Sequence of chain 2.A:
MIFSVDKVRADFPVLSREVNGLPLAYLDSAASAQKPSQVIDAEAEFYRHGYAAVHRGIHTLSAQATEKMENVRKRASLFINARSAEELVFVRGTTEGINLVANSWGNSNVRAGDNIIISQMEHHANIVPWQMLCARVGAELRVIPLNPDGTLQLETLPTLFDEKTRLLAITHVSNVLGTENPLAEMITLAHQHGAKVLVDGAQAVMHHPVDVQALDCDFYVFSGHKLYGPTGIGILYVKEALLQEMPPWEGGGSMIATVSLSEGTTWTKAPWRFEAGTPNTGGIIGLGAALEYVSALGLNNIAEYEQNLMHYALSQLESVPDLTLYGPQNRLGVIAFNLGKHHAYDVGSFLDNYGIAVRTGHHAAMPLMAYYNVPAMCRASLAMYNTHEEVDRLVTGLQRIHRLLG

Sequence of chain 1.A:
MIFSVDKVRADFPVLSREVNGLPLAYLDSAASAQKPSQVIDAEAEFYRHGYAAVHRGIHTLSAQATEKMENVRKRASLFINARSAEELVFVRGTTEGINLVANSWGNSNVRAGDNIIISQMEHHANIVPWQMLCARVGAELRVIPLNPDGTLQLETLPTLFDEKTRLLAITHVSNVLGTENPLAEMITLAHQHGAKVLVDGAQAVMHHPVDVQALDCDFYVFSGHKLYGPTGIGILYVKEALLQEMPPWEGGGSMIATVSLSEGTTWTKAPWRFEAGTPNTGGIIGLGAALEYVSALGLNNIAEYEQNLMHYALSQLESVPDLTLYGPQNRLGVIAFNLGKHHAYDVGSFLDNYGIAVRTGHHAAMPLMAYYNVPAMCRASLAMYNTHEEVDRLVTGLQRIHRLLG

This protein binds this small molecule.
Small molecule (SMILES): Cc1ncc(COP(=O)(O)O)c(CN[C@@H](CS)C(=O)O)c1O

Binding-site contacts:
Ligand atom OP2 contacts residue HIS225 of chain 1.A at 2.8 Å (h-bond).
Ligand atom O contacts residue ARG359 of chain 1.A at 2.8 Å (salt-bridge).
Ligand atom C contacts residue ARG359 of chain 1.A at 3.4 Å.
Ligand atom OP2 contacts residue SER223 of chain 1.A at 2.5 Å (h-bond).
Ligand atom N contacts residue LYS226 of chain 1.A at 2.9 Å.
Ligand atom C5 contacts residue HIS123 of chain 1.A at 3.6 Å.
Ligand atom C3 contacts residue HIS123 of chain 1.A at 3.3 Å.
Ligand atom OP2 contacts residue LYS226 of chain 1.A at 3.5 Å (salt-bridge).
Ligand atom C2 contacts residue ASP200 of chain 1.A at 3.4 Å.
Ligand atom O contacts residue ALA31 of chain 1.A at 3.0 Å.
Ligand atom C6 contacts residue ASP200 of chain 1.A at 3.4 Å.
Ligand atom OP1 contacts residue THR95 of chain 1.A at 2.5 Å (h-bond).
Ligand atom C5M contacts residue THR95 of chain 1.A at 3.4 Å.
Ligand atom C contacts residue ALA30 of chain 1.A at 3.3 Å (hydrophobic).
Ligand atom O contacts residue ALA30 of chain 1.A at 3.5 Å (h-bond).
Ligand atom O contacts residue ARG379 of chain 1.A at 2.8 Å (salt-bridge).
Ligand atom SG contacts residue ARG56 of chain 2.A at 3.2 Å (salt-bridge).
Ligand atom N contacts residue ALA30 of chain 1.A at 3.5 Å (h-bond).
Ligand atom OP4 contacts residue LYS226 of chain 1.A at 3.1 Å (salt-bridge).
Ligand atom OXT contacts residue ASN175 of chain 1.A at 2.9 Å (h-bond).
Ligand atom SG contacts residue HIS123 of chain 1.A at 3.2 Å (h-bond).
Ligand atom P contacts residue THR95 of chain 1.A at 3.6 Å.
Ligand atom C contacts residue ARG379 of chain 1.A at 3.5 Å.
Ligand atom OP4 contacts residue SER223 of chain 1.A at 3.6 Å.
Ligand atom CB contacts residue ARG56 of chain 2.A at 3.5 Å.
Ligand atom O3 contacts residue ASN175 of chain 1.A at 3.0 Å.
Ligand atom OXT contacts residue ARG379 of chain 1.A at 2.9 Å (salt-bridge).
Ligand atom OP3 contacts residue THR278 of chain 2.A at 2.7 Å (h-bond).
Ligand atom CA contacts residue ALA30 of chain 1.A at 3.2 Å (hydrophobic).
Ligand atom C4 contacts residue LYS226 of chain 1.A at 3.6 Å.
Ligand atom C4A contacts residue HIS123 of chain 1.A at 3.3 Å.
Ligand atom P contacts residue SER223 of chain 1.A at 3.5 Å.
Ligand atom C6 contacts residue THR94 of chain 1.A at 3.5 Å.
Ligand atom OP1 contacts residue THR94 of chain 1.A at 3.6 Å.
Ligand atom C4A contacts residue LYS226 of chain 1.A at 3.4 Å.
Ligand atom C2A contacts residue ASP200 of chain 1.A at 3.5 Å.
Ligand atom C4 contacts residue HIS123 of chain 1.A at 3.3 Å.
Ligand atom N1 contacts residue ASP200 of chain 1.A at 2.5 Å (salt-bridge).
Ligand atom SG contacts residue ARG359 of chain 1.A at 3.3 Å (salt-bridge).
Ligand atom O3 contacts residue GLN203 of chain 1.A at 3.0 Å (h-bond).